Binding-site contacts:
Ligand atom OXT contacts residue SER93 of chain 1.A at 4.3 Å.
Ligand atom CA contacts residue LYS64 of chain 1.A at 4.3 Å.
Ligand atom OG contacts residue GLY94 of chain 1.A at 4.1 Å.
Ligand atom CB contacts residue LYS64 of chain 1.A at 3.9 Å.
Ligand atom OAC contacts residue PLP1 of chain 1.G at 3.5 Å (h-bond).
Ligand atom CB contacts residue GLY94 of chain 1.A at 4.4 Å.
Ligand atom C1A contacts residue LYS64 of chain 1.A at 4.2 Å.
Ligand atom CA contacts residue THR92 of chain 1.A at 4.0 Å.
Ligand atom O contacts residue THR92 of chain 1.A at 3.7 Å.
Ligand atom OXT contacts residue THR92 of chain 1.A at 2.1 Å (h-bond).
Ligand atom OG contacts residue THR96 of chain 1.A at 4.4 Å.
Ligand atom C2A contacts residue PLP1 of chain 1.G at 3.8 Å.
Ligand atom CA contacts residue THR96 of chain 1.A at 3.8 Å.
Ligand atom C1A contacts residue GLY94 of chain 1.A at 4.0 Å.
Ligand atom N contacts residue THR96 of chain 1.A at 2.7 Å (h-bond).
Ligand atom N contacts residue GLY94 of chain 1.A at 3.9 Å.
Ligand atom CA contacts residue GLY94 of chain 1.A at 4.3 Å.
Ligand atom OAC contacts residue GLY94 of chain 1.A at 3.5 Å.
Ligand atom N contacts residue THR92 of chain 1.A at 3.8 Å.
Ligand atom N contacts residue LYS64 of chain 1.A at 3.9 Å.
Ligand atom OXT contacts residue GLY94 of chain 1.A at 4.0 Å.
Ligand atom C1A contacts residue PLP1 of chain 1.G at 3.3 Å.
Ligand atom C1A contacts residue ASN95 of chain 1.A at 3.6 Å.
Ligand atom OG contacts residue PLP1 of chain 1.G at 3.5 Å (h-bond).
Ligand atom OG contacts residue LYS64 of chain 1.A at 3.3 Å (salt-bridge).
Ligand atom C contacts residue THR92 of chain 1.A at 3.1 Å.
Ligand atom OXT contacts residue THR96 of chain 1.A at 4.3 Å.
Ligand atom OG contacts residue ASN95 of chain 1.A at 3.6 Å.
Ligand atom N contacts residue ASN95 of chain 1.A at 3.6 Å.
Ligand atom C contacts residue GLY94 of chain 1.A at 4.0 Å.
Ligand atom OAC contacts residue ASN95 of chain 1.A at 2.8 Å (h-bond).
Ligand atom O contacts residue GLY94 of chain 1.A at 3.9 Å.

Sequence of chain 1.A:
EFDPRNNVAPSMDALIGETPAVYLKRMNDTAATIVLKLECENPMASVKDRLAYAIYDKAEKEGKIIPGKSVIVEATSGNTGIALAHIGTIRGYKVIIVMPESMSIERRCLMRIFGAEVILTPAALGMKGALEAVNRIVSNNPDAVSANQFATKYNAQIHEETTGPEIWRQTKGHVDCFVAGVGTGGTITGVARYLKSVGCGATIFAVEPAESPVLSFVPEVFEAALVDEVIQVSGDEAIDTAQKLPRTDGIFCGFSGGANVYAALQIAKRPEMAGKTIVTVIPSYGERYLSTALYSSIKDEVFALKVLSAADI

The small molecule below binds the protein below.
Small molecule (SMILES): CC(=O)OC[C@H](N)C(=O)O